Binding-site contacts:
Ligand atom C4 contacts residue ASN28 of chain 1.G at 4.2 Å.
Ligand atom C5 contacts residue ASN28 of chain 1.G at 3.3 Å.
Ligand atom C7 contacts residue ASN28 of chain 1.G at 4.3 Å.
Ligand atom C1 contacts residue GLN20 of chain 1.G at 3.4 Å.
Ligand atom C3 contacts residue ASN28 of chain 1.G at 4.0 Å.
Ligand atom N2 contacts residue ASN28 of chain 1.G at 3.3 Å (h-bond).
Ligand atom C1 contacts residue ASN28 of chain 1.G at 1.5 Å.
Ligand atom O5 contacts residue GLN20 of chain 1.G at 4.2 Å.
Ligand atom C7 contacts residue ASP22 of chain 1.G at 4.3 Å.
Ligand atom C2 contacts residue ASN28 of chain 1.G at 2.9 Å.
Ligand atom O6 contacts residue ASN28 of chain 1.G at 4.1 Å.
Ligand atom C2 contacts residue GLN20 of chain 1.G at 4.5 Å.
Ligand atom C5 contacts residue GLN20 of chain 1.G at 4.5 Å.
Ligand atom C6 contacts residue ASN28 of chain 1.G at 4.3 Å.
Ligand atom N2 contacts residue GLN20 of chain 1.G at 4.3 Å.
Ligand atom O5 contacts residue ASN28 of chain 1.G at 2.3 Å (h-bond).
Ligand atom O7 contacts residue ASP22 of chain 1.G at 4.0 Å.

A protein and the small-molecule ligand that binds it are described below.
Small molecule (SMILES): CC(=O)N[C@@H]1[C@@H](O)[C@H](O)[C@@H](CO)O[C@H]1O

Sequence of chain 1.G:
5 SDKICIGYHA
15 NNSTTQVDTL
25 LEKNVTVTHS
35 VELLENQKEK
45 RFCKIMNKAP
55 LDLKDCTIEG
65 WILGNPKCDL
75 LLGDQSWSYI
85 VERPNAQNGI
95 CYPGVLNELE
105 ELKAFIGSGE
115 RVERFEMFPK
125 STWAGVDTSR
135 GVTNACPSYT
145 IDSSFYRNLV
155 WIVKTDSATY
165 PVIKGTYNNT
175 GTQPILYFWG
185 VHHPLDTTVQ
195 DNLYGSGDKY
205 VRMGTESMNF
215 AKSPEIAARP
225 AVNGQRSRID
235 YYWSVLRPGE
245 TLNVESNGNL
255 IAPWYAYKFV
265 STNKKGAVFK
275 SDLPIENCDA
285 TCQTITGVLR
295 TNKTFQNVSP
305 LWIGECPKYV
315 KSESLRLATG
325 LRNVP